Sequence of chain 33.C:
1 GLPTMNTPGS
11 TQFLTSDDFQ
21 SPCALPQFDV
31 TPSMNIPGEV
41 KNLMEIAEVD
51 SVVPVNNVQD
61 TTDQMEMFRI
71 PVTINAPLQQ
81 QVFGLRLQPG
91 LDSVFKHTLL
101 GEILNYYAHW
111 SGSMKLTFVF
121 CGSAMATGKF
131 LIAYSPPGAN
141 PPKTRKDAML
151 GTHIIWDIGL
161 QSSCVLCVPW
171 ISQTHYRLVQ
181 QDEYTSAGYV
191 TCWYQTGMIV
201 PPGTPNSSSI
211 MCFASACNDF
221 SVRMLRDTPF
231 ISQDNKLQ

Sequence of chain 32.C:
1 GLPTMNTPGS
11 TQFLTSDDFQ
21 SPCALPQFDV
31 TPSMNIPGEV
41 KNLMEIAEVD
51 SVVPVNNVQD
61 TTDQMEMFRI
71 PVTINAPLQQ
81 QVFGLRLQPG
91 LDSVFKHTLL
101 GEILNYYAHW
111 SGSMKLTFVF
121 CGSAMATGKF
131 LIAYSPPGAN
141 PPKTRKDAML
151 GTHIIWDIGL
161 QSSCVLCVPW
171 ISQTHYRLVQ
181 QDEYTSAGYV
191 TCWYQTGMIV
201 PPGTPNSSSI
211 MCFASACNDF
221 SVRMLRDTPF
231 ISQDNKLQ

Sequence of chain 32.A:
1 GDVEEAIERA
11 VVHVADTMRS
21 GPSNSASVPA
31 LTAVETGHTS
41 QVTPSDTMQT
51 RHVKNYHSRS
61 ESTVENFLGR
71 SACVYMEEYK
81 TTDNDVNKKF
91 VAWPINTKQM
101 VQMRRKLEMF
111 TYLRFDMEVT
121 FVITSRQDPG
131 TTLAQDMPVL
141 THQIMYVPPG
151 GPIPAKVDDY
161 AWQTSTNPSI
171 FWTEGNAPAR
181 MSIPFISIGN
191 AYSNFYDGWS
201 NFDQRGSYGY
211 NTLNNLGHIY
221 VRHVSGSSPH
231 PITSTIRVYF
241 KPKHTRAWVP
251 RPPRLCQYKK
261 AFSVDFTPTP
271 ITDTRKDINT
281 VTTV

The small molecule below binds the protein below.
Small molecule (SMILES): Cc1cc(CCCCCCCOc2ccc(C3=NCCO3)cc2)on1

Binding-site contacts:
Ligand atom C4A contacts residue LEU14 of chain 33.C at 4.0 Å (hydrophobic).
Ligand atom C1C contacts residue THR97 of chain 32.A at 3.9 Å.
Ligand atom N3A contacts residue MET181 of chain 32.A at 3.3 Å.
Ligand atom C1B contacts residue ILE183 of chain 32.A at 4.0 Å (hydrophobic).
Ligand atom C2A contacts residue TYR146 of chain 32.A at 3.7 Å (hydrophobic).
Ligand atom C6C contacts residue ILE186 of chain 32.A at 3.9 Å (hydrophobic).
Ligand atom N2 contacts residue THR97 of chain 32.A at 3.7 Å.
Ligand atom C4B contacts residue ILE183 of chain 32.A at 4.0 Å (hydrophobic).
Ligand atom C3B contacts residue ILE219 of chain 32.A at 3.8 Å (hydrophobic).
Ligand atom C2B contacts residue ILE219 of chain 32.A at 3.8 Å (hydrophobic).
Ligand atom O1 contacts residue W711 of chain 32.F at 3.7 Å.
Ligand atom C5A contacts residue ILE170 of chain 32.A at 3.8 Å (hydrophobic).
Ligand atom O1 contacts residue THR97 of chain 32.A at 3.4 Å (h-bond).
Ligand atom C3C contacts residue TYR192 of chain 32.A at 4.0 Å (hydrophobic).
Ligand atom C3C contacts residue LEU216 of chain 32.A at 3.7 Å (hydrophobic).
Ligand atom C31 contacts residue LEU216 of chain 32.A at 3.4 Å (hydrophobic).
Ligand atom C4B contacts residue TYR146 of chain 32.A at 3.7 Å (hydrophobic).
Ligand atom C2C contacts residue THR97 of chain 32.A at 3.9 Å.
Ligand atom C4C contacts residue MET117 of chain 32.A at 3.9 Å (hydrophobic).
Ligand atom C3 contacts residue W711 of chain 32.F at 3.3 Å.
Ligand atom C5A contacts residue ILE144 of chain 32.A at 3.7 Å (hydrophobic).
Ligand atom C5B contacts residue ILE183 of chain 32.A at 3.7 Å (hydrophobic).
Ligand atom C31 contacts residue ASN214 of chain 32.A at 3.3 Å.
Ligand atom C5B contacts residue TYR146 of chain 32.A at 3.4 Å (hydrophobic).
Ligand atom N2 contacts residue W711 of chain 32.F at 2.9 Å.
Ligand atom C4A contacts residue ILE170 of chain 32.A at 3.9 Å (hydrophobic).
Ligand atom C4A contacts residue MET181 of chain 32.A at 3.6 Å (hydrophobic).
Ligand atom C6B contacts residue ILE183 of chain 32.A at 3.6 Å (hydrophobic).
Ligand atom C6B contacts residue TYR146 of chain 32.A at 3.8 Å (hydrophobic).
Ligand atom N3A contacts residue ALA24 of chain 32.C at 3.8 Å.
Ligand atom C4 contacts residue TYR192 of chain 32.A at 3.5 Å (hydrophobic).
Ligand atom O1B contacts residue ILE95 of chain 32.A at 3.6 Å.
Ligand atom N3A contacts residue TYR146 of chain 32.A at 4.0 Å.
Ligand atom O1A contacts residue PHE121 of chain 32.A at 4.0 Å.
Ligand atom C31 contacts residue W711 of chain 32.F at 3.0 Å.
Ligand atom C4A contacts residue ALA24 of chain 32.C at 4.0 Å (hydrophobic).
Ligand atom C1C contacts residue PHE115 of chain 32.A at 3.9 Å (hydrophobic).
Ligand atom C2C contacts residue LEU216 of chain 32.A at 3.7 Å (hydrophobic).
Ligand atom C5A contacts residue PRO168 of chain 32.A at 4.0 Å (hydrophobic).
Ligand atom C2A contacts residue MET181 of chain 32.A at 3.7 Å (hydrophobic).